The small molecule below binds the protein below.
Small molecule (SMILES): NC(=O)c1ccccc1Nc1ccnc(Nc2cccc(O)c2)n1

Binding-site contacts:
Ligand atom C15 contacts residue MET111 of chain 1.A at 3.3 Å (hydrophobic).
Ligand atom C16 contacts residue ALA113 of chain 1.A at 3.8 Å (hydrophobic).
Ligand atom C16 contacts residue MET111 of chain 1.A at 3.3 Å (hydrophobic).
Ligand atom C15 contacts residue ASP112 of chain 1.A at 4.0 Å.
Ligand atom N23 contacts residue LYS55 of chain 1.A at 3.7 Å.
Ligand atom C3 contacts residue MET108 of chain 1.A at 3.9 Å (hydrophobic).
Ligand atom C17 contacts residue ASP112 of chain 1.A at 3.2 Å.
Ligand atom C11 contacts residue GLY33 of chain 1.A at 3.6 Å.
Ligand atom O24 contacts residue LEU168 of chain 1.A at 3.0 Å.
Ligand atom O24 contacts residue MET108 of chain 1.A at 3.2 Å.
Ligand atom N14 contacts residue MET111 of chain 1.A at 2.6 Å (h-bond).
Ligand atom C4 contacts residue LEU168 of chain 1.A at 3.7 Å (hydrophobic).
Ligand atom N23 contacts residue ASP169 of chain 1.A at 3.7 Å.
Ligand atom C22 contacts residue LEU168 of chain 1.A at 3.4 Å (hydrophobic).
Ligand atom O21 contacts residue ASN114 of chain 1.A at 3.6 Å.
Ligand atom C3 contacts residue LEU168 of chain 1.A at 3.5 Å (hydrophobic).
Ligand atom C8 contacts residue LEU168 of chain 1.A at 3.8 Å (hydrophobic).
Ligand atom C5 contacts residue GLU109 of chain 1.A at 3.6 Å.
Ligand atom C16 contacts residue ASP112 of chain 1.A at 3.0 Å.
Ligand atom C5 contacts residue ALA53 of chain 1.A at 3.9 Å (hydrophobic).
Ligand atom C12 contacts residue GLY33 of chain 1.A at 3.9 Å.
Ligand atom N6 contacts residue LEU110 of chain 1.A at 3.2 Å.
Ligand atom C20 contacts residue VAL158 of chain 1.A at 3.9 Å (hydrophobic).
Ligand atom N6 contacts residue MET111 of chain 1.A at 2.7 Å (h-bond).
Ligand atom C1 contacts residue MET111 of chain 1.A at 3.4 Å (hydrophobic).
Ligand atom C22 contacts residue VAL40 of chain 1.A at 3.7 Å (hydrophobic).
Ligand atom C4 contacts residue ALA53 of chain 1.A at 3.8 Å (hydrophobic).
Ligand atom C12 contacts residue ILE32 of chain 1.A at 3.9 Å (hydrophobic).
Ligand atom N14 contacts residue LEU110 of chain 1.A at 3.6 Å.
Ligand atom N14 contacts residue VAL158 of chain 1.A at 3.8 Å.
Ligand atom C4 contacts residue MET108 of chain 1.A at 3.3 Å (hydrophobic).
Ligand atom C1 contacts residue LEU110 of chain 1.A at 3.6 Å (hydrophobic).
Ligand atom C5 contacts residue LEU110 of chain 1.A at 3.6 Å (hydrophobic).
Ligand atom C5 contacts residue MET111 of chain 1.A at 3.4 Å (hydrophobic).
Ligand atom N23 contacts residue VAL40 of chain 1.A at 3.6 Å.
Ligand atom N7 contacts residue MET108 of chain 1.A at 3.7 Å.
Ligand atom N7 contacts residue LEU168 of chain 1.A at 3.2 Å.
Ligand atom C9 contacts residue VAL40 of chain 1.A at 4.0 Å (hydrophobic).
Ligand atom N23 contacts residue LEU168 of chain 1.A at 3.6 Å.
Ligand atom C1 contacts residue VAL158 of chain 1.A at 3.9 Å (hydrophobic).

Sequence of chain 1.A:
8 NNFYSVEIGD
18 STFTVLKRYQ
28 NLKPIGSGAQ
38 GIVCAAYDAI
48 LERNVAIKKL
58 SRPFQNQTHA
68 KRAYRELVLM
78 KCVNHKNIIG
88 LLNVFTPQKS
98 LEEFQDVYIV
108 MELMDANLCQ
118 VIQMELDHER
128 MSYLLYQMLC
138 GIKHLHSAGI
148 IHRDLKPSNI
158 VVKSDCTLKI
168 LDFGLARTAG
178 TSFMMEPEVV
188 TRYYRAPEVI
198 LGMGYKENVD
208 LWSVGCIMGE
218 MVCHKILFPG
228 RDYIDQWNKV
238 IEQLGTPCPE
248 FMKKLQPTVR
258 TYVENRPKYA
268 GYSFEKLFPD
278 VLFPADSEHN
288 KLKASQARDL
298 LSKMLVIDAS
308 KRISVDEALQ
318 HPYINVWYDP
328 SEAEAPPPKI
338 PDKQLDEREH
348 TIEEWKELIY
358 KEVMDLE